Binding-site contacts:
Ligand atom C2 contacts residue ASN609 of chain 1.A at 2.5 Å.
Ligand atom O7 contacts residue THR611 of chain 1.A at 4.0 Å.
Ligand atom O7 contacts residue ASN609 of chain 1.A at 3.7 Å.
Ligand atom C3 contacts residue ASN609 of chain 1.A at 3.8 Å.
Ligand atom C1 contacts residue ASN609 of chain 1.A at 1.5 Å.
Ligand atom C7 contacts residue ASN609 of chain 1.A at 3.5 Å.
Ligand atom O5 contacts residue ASN609 of chain 1.A at 2.4 Å (h-bond).
Ligand atom N2 contacts residue ASN609 of chain 1.A at 2.9 Å (h-bond).
Ligand atom C8 contacts residue THR611 of chain 1.A at 4.2 Å.
Ligand atom C7 contacts residue THR611 of chain 1.A at 4.4 Å.
Ligand atom C4 contacts residue ASN609 of chain 1.A at 4.3 Å.
Ligand atom C5 contacts residue ASN609 of chain 1.A at 3.7 Å.

Sequence of chain 1.A:
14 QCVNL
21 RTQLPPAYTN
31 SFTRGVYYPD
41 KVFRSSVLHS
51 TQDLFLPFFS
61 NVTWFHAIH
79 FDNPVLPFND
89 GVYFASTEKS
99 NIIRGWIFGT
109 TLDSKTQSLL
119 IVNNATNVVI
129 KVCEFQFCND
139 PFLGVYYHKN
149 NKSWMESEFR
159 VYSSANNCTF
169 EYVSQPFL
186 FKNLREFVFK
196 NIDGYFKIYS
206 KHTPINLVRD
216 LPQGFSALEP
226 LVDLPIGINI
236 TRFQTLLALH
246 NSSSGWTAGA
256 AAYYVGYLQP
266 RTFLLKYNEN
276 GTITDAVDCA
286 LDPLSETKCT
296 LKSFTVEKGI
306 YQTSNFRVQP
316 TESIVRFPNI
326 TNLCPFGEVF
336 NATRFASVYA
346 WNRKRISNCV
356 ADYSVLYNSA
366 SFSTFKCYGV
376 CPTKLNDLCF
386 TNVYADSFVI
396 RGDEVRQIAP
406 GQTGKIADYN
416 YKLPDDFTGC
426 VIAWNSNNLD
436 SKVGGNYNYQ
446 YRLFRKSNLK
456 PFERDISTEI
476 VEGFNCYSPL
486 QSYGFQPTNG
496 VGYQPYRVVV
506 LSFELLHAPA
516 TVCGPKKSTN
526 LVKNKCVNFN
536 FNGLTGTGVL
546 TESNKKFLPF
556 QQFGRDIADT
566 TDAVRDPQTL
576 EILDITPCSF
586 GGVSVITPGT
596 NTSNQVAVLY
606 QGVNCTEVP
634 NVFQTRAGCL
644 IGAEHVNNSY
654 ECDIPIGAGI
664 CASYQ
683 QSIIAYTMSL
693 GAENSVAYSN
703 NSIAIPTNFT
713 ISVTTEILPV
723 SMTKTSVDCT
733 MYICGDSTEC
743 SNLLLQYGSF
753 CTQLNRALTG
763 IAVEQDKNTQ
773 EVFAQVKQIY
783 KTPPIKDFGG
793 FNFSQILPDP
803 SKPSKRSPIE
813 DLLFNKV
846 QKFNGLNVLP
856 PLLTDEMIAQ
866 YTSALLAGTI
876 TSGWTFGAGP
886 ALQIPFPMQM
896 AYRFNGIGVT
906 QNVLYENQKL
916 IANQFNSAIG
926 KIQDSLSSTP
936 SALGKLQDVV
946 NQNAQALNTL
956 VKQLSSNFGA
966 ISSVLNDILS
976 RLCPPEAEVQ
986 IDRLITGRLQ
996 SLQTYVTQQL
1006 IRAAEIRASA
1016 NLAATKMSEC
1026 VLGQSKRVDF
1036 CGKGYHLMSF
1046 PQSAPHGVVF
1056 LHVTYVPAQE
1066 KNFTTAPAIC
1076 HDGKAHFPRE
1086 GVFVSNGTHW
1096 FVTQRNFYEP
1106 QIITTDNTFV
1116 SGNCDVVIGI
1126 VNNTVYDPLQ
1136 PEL

A small-molecule ligand and the protein it binds are described below.
Small molecule (SMILES): CC(=O)N[C@@H]1[C@@H](O)[C@H](O)[C@@H](CO)O[C@H]1O